Binding-site contacts:
Ligand atom C5' contacts residue ARG512 of chain 1.B at 3.7 Å.
Ligand atom O4' contacts residue HIS1387 of chain 1.A at 3.7 Å.
Ligand atom C3' contacts residue HIS1387 of chain 1.A at 4.2 Å.
Ligand atom O5' contacts residue HIS1387 of chain 1.A at 4.1 Å.
Ligand atom OP1 contacts residue LYS1112 of chain 1.A at 3.9 Å.
Ligand atom C5' contacts residue LYS1102 of chain 1.A at 3.5 Å.
Ligand atom C5' contacts residue GLU833 of chain 1.A at 4.1 Å.
Ligand atom OP1 contacts residue ASN1106 of chain 1.A at 4.2 Å.
Ligand atom C3' contacts residue HIS1387 of chain 1.A at 4.1 Å.
Ligand atom C4' contacts residue HIS1387 of chain 1.A at 3.6 Å.
Ligand atom P contacts residue HIS1387 of chain 1.A at 4.5 Å.
Ligand atom C1' contacts residue HIS1387 of chain 1.A at 4.3 Å.
Ligand atom O4' contacts residue VAL829 of chain 1.A at 4.3 Å.
Ligand atom O4' contacts residue GLU833 of chain 1.A at 3.9 Å.
Ligand atom OP1 contacts residue ARG512 of chain 1.B at 4.5 Å.
Ligand atom O2 contacts residue GLU833 of chain 1.A at 3.6 Å (salt-bridge).
Ligand atom O3' contacts residue HIS1387 of chain 1.A at 4.2 Å.
Ligand atom O3' contacts residue HIS1387 of chain 1.A at 3.4 Å.
Ligand atom C4' contacts residue LYS1102 of chain 1.A at 3.7 Å.
Ligand atom C5' contacts residue HIS1387 of chain 1.A at 3.4 Å.
Ligand atom C4' contacts residue GLU833 of chain 1.A at 3.8 Å.
Ligand atom N3 contacts residue LYS1102 of chain 1.A at 4.5 Å.
Ligand atom P contacts residue ARG512 of chain 1.B at 3.9 Å.
Ligand atom O3' contacts residue LYS1102 of chain 1.A at 4.3 Å.
Ligand atom OP2 contacts residue ARG512 of chain 1.B at 2.5 Å (salt-bridge).
Ligand atom OP1 contacts residue ALA1108 of chain 1.A at 3.4 Å.
Ligand atom C1' contacts residue LYS1102 of chain 1.A at 4.2 Å.
Ligand atom O5' contacts residue ARG512 of chain 1.B at 4.2 Å.
Ligand atom P contacts residue ALA1108 of chain 1.A at 4.4 Å.
Ligand atom O4' contacts residue LYS1102 of chain 1.A at 3.3 Å (salt-bridge).
Ligand atom O4' contacts residue HIS1387 of chain 1.A at 3.6 Å.
Ligand atom C4' contacts residue HIS1387 of chain 1.A at 3.0 Å.

Sequence of chain 1.A:
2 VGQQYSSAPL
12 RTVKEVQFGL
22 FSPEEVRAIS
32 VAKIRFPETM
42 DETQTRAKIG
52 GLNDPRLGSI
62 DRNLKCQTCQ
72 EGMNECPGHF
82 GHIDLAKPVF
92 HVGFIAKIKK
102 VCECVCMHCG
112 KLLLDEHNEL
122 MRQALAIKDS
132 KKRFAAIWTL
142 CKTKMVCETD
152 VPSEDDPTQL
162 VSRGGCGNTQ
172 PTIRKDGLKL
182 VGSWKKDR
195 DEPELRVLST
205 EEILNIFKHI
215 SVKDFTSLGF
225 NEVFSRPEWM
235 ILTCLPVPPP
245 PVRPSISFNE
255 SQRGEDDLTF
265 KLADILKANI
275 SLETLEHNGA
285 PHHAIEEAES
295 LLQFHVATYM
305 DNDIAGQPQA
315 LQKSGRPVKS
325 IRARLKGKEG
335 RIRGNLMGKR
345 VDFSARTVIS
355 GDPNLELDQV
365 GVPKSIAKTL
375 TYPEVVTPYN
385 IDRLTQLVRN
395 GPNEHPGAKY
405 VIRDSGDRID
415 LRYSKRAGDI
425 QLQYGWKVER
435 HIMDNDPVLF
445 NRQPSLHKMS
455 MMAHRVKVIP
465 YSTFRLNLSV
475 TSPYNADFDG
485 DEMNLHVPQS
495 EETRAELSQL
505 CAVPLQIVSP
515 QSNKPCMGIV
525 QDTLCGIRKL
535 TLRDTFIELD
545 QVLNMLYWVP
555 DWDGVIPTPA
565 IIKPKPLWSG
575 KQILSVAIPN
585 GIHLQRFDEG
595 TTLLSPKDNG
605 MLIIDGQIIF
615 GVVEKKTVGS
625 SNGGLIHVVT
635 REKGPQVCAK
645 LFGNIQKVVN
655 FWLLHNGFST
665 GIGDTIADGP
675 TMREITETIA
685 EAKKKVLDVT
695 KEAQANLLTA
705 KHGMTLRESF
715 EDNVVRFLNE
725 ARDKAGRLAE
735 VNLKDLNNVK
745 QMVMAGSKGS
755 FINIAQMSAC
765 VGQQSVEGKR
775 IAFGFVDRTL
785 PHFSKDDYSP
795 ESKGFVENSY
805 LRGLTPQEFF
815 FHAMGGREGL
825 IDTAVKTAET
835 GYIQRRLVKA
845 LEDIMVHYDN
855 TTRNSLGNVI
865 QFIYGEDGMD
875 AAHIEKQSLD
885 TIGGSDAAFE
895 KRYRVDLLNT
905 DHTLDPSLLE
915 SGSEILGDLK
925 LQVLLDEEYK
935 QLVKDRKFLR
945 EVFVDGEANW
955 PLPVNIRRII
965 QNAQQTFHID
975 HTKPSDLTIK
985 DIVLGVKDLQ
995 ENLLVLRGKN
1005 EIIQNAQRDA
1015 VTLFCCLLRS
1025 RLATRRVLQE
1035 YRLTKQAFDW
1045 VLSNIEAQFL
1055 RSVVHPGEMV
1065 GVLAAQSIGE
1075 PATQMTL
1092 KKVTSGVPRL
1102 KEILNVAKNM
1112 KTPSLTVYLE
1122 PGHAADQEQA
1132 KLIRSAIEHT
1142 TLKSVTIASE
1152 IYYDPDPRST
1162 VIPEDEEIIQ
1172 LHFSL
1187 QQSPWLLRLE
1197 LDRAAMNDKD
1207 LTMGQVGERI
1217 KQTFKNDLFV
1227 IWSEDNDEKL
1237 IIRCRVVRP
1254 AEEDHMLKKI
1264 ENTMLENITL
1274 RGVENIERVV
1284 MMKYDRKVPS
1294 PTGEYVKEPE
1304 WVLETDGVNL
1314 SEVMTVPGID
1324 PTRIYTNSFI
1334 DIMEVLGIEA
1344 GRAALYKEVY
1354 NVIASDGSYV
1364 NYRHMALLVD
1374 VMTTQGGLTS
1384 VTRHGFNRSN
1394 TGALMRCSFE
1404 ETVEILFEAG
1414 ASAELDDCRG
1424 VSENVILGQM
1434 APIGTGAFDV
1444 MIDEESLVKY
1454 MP

This protein binds this small molecule.
Small molecule (SMILES): Cc1cn([C@H]2C[C@H](O[P](=O)(O)OC[C@H]3O[C@@H](n4cnc5c(N)ncnc54)C[C@@H]3O[P](=O)(O)OC[C@H]3O[C@@H](n4cnc5c(N)ncnc54)C[C@@H]3O[P](=O)(O)OC[C@H]3O[C@@H](n4cnc5c(=O)nc(N)[nH]c54)C[C@@H]3O[P](=O)(O)OC[C@H]3O[C@@H](n4cc(C)c(=O)[nH]c4=O)C[C@@H]3O[P](=O)(O)OC[C@H]3O[C@@H](n4cnc5c(N)ncnc54)C[C@@H]3O[P](=O)(O)OC[C@H]3O[C@@H](n4ccc(N)nc4=O)C[C@@H]3O[P](=O)(O)OC[C@H]3O[C@@H](n4cc(C)c(=O)[nH]c4=O)C[C@@H]3O)[C@@H](COP(=O)(O)O)O2)c(=O)[nH]c1=O

Sequence of chain 1.B:
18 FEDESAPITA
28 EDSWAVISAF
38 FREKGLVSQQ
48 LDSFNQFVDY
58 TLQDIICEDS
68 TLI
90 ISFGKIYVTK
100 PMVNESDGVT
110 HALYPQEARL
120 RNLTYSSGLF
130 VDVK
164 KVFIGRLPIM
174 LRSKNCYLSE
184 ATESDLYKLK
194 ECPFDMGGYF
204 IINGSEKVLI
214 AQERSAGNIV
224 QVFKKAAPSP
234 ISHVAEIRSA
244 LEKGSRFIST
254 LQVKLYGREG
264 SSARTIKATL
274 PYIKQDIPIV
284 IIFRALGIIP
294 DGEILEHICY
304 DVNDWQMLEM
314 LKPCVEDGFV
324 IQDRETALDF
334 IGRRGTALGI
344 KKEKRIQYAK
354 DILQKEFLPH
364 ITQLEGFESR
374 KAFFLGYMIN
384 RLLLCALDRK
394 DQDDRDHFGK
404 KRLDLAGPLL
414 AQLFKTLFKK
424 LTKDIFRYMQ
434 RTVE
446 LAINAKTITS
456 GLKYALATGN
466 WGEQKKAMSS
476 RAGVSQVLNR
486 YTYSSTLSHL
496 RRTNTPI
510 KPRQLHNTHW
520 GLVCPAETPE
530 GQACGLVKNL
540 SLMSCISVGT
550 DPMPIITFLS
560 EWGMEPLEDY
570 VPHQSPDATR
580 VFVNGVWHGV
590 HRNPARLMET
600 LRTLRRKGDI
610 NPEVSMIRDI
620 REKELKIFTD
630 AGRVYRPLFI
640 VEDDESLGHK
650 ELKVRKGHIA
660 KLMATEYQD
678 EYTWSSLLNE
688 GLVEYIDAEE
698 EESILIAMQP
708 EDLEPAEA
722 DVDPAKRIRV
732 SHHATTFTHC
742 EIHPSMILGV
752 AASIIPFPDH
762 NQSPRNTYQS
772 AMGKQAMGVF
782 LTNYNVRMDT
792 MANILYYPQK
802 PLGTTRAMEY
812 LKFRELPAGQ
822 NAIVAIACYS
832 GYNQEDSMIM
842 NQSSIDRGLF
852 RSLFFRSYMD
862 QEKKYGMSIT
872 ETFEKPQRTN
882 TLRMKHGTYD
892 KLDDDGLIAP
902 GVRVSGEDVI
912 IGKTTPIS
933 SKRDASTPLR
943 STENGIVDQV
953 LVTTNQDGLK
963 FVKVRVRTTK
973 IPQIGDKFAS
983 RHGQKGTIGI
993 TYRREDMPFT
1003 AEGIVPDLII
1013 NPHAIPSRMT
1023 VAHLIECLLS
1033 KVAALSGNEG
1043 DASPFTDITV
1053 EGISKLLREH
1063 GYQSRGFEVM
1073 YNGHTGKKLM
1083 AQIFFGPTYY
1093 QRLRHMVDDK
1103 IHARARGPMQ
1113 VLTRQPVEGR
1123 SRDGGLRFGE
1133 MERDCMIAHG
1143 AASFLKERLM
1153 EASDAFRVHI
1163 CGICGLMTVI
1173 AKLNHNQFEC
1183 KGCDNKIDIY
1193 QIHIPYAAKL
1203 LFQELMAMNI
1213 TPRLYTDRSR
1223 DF